Binding-site contacts:
Ligand atom O1 contacts residue ASN16 of chain 1.A at 3.7 Å.
Ligand atom C9 contacts residue HIS20 of chain 1.A at 4.1 Å.
Ligand atom O contacts residue HIS9 of chain 1.A at 4.5 Å.
Ligand atom O1 contacts residue TRP21 of chain 1.A at 3.3 Å.
Ligand atom C9 contacts residue HIS15 of chain 1.A at 4.0 Å.
Ligand atom N contacts residue LYS23 of chain 1.A at 4.2 Å.
Ligand atom O contacts residue TRP10 of chain 1.A at 3.6 Å.
Ligand atom N contacts residue HIS20 of chain 1.A at 3.0 Å (h-bond).
Ligand atom C contacts residue HIS9 of chain 1.A at 4.5 Å.
Ligand atom S contacts residue HIS20 of chain 1.A at 4.0 Å.
Ligand atom C9 contacts residue ASN16 of chain 1.A at 4.0 Å.
Ligand atom S contacts residue TRP10 of chain 1.A at 4.2 Å.
Ligand atom C1 contacts residue HIS9 of chain 1.A at 4.3 Å.
Ligand atom O contacts residue ASP24 of chain 1.A at 3.5 Å (salt-bridge).
Ligand atom N contacts residue TRP21 of chain 1.A at 3.8 Å.
Ligand atom C8 contacts residue HIS15 of chain 1.A at 3.5 Å.
Ligand atom S contacts residue TRP21 of chain 1.A at 4.3 Å.
Ligand atom O1 contacts residue HIS20 of chain 1.A at 3.7 Å.
Ligand atom C5 contacts residue HIS9 of chain 1.A at 4.3 Å.
Ligand atom S contacts residue ASP24 of chain 1.A at 3.6 Å (salt-bridge).
Ligand atom N contacts residue ASP24 of chain 1.A at 2.7 Å (salt-bridge).
Ligand atom C8 contacts residue ASN16 of chain 1.A at 4.1 Å.
Ligand atom O1 contacts residue TRP10 of chain 1.A at 3.8 Å.
Ligand atom C2 contacts residue HIS9 of chain 1.A at 4.3 Å.
Ligand atom C contacts residue ASP24 of chain 1.A at 3.8 Å.
Ligand atom C1 contacts residue ASP24 of chain 1.A at 3.6 Å.
Ligand atom O contacts residue PHE25 of chain 1.A at 3.7 Å.

This small molecule binds to this protein.
Small molecule (SMILES): NS(=O)(=O)c1ccc(CCCCO)cc1

Sequence of chain 1.A:
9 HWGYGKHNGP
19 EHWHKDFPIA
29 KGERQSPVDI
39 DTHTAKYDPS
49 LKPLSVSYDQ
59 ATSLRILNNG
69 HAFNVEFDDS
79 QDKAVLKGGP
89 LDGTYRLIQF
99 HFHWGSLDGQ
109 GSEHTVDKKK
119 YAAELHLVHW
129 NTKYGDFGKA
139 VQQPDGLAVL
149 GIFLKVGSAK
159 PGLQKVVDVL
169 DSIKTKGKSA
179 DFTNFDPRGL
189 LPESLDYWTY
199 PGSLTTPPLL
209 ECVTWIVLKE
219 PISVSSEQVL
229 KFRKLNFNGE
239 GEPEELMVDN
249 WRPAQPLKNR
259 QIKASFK